Binding-site contacts:
Ligand atom N2 contacts residue ASN223 of chain 1.A at 2.5 Å (h-bond).
Ligand atom C8 contacts residue ASN222 of chain 1.A at 3.8 Å.
Ligand atom C5 contacts residue ASN223 of chain 1.A at 3.6 Å.
Ligand atom C7 contacts residue ASN222 of chain 1.A at 4.5 Å.
Ligand atom C2 contacts residue ASN223 of chain 1.A at 2.1 Å.
Ligand atom C8 contacts residue ASN223 of chain 1.A at 4.2 Å.
Ligand atom O5 contacts residue ASN223 of chain 1.A at 2.4 Å (h-bond).
Ligand atom C1 contacts residue ASN223 of chain 1.A at 1.4 Å.
Ligand atom C4 contacts residue ASN223 of chain 1.A at 4.0 Å.
Ligand atom O7 contacts residue ASN223 of chain 1.A at 3.1 Å (h-bond).
Ligand atom C7 contacts residue ASN223 of chain 1.A at 3.0 Å.
Ligand atom O7 contacts residue LYS218 of chain 1.A at 4.4 Å.
Ligand atom C3 contacts residue ASN223 of chain 1.A at 3.5 Å.

The small molecule below binds the protein below.
Small molecule (SMILES): CC(=O)N[C@@H]1[C@@H](O)[C@H](O)[C@@H](CO)O[C@H]1O

Sequence of chain 1.A:
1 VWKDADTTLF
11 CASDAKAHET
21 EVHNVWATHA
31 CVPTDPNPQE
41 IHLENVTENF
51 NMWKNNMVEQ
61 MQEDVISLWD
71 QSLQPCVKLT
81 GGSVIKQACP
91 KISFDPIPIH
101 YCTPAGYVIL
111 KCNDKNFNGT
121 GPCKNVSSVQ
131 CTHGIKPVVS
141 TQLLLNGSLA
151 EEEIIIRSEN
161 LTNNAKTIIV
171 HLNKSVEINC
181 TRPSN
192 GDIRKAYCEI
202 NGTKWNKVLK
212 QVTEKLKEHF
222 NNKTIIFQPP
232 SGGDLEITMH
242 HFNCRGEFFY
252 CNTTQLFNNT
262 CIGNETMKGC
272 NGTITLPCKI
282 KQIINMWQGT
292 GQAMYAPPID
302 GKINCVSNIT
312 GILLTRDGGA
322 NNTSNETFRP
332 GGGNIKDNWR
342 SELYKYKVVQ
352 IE